Binding-site contacts:
Ligand atom N01 contacts residue TYR102 of chain 1.E at 3.0 Å (h-bond).
Ligand atom O08 contacts residue ASN19 of chain 1.E at 3.4 Å (h-bond).
Ligand atom C16 contacts residue LEU29 of chain 1.E at 3.6 Å (hydrophobic).
Ligand atom C22 contacts residue ILE51 of chain 1.E at 3.4 Å (hydrophobic).
Ligand atom N33 contacts residue VAL32 of chain 1.E at 3.5 Å.
Ligand atom C12 contacts residue ALA50 of chain 1.E at 3.4 Å (hydrophobic).
Ligand atom C27 contacts residue GLN30 of chain 1.E at 3.1 Å.
Ligand atom N36 contacts residue ALA8 of chain 1.E at 3.5 Å (h-bond).
Ligand atom N36 contacts residue MET6 of chain 1.E at 3.4 Å (h-bond).
Ligand atom N33 contacts residue GLU28 of chain 1.E at 3.0 Å (salt-bridge).
Ligand atom N01 contacts residue PHE96 of chain 1.E at 2.8 Å (h-bond).
Ligand atom C37 contacts residue ILE51 of chain 1.E at 3.6 Å (hydrophobic).
Ligand atom C34 contacts residue GLU28 of chain 1.E at 3.6 Å.
Ligand atom C02 contacts residue PHE96 of chain 1.E at 3.4 Å (hydrophobic).
Ligand atom C34 contacts residue VAL32 of chain 1.E at 3.4 Å (hydrophobic).
Ligand atom C34 contacts residue ALA8 of chain 1.E at 3.5 Å (hydrophobic).
Ligand atom N35 contacts residue ALA8 of chain 1.E at 3.6 Å.
Ligand atom N36 contacts residue VAL7 of chain 1.E at 3.4 Å.
Ligand atom C37 contacts residue PRO54 of chain 1.E at 3.5 Å (hydrophobic).
Ligand atom N35 contacts residue VAL32 of chain 1.E at 3.3 Å.
Ligand atom C10 contacts residue LEU21 of chain 1.E at 3.4 Å (hydrophobic).
Ligand atom C09 contacts residue ASN20 of chain 1.E at 3.5 Å.
Ligand atom N33 contacts residue ALA8 of chain 1.E at 3.4 Å.
Ligand atom O08 contacts residue LEU21 of chain 1.E at 3.6 Å.
Ligand atom C02 contacts residue MET6 of chain 1.E at 3.5 Å (hydrophobic).
Ligand atom C09 contacts residue ILE15 of chain 1.E at 3.4 Å (hydrophobic).
Ligand atom C23 contacts residue ARG53 of chain 1.E at 3.5 Å.
Ligand atom C13 contacts residue LEU21 of chain 1.E at 3.5 Å (hydrophobic).
Ligand atom O08 contacts residue ASN20 of chain 1.E at 3.5 Å.
Ligand atom C07 contacts residue LEU21 of chain 1.E at 3.5 Å (hydrophobic).
Ligand atom C03 contacts residue PHE96 of chain 1.E at 3.6 Å (hydrophobic).
Ligand atom N35 contacts residue MET6 of chain 1.E at 3.5 Å (h-bond).
Ligand atom C19 contacts residue LEU55 of chain 1.E at 3.5 Å (hydrophobic).
Ligand atom C09 contacts residue ASN19 of chain 1.E at 3.6 Å.
Ligand atom C26 contacts residue LEU29 of chain 1.E at 3.4 Å (hydrophobic).
Ligand atom N01 contacts residue MET6 of chain 1.E at 2.7 Å (h-bond).
Ligand atom N35 contacts residue GLU28 of chain 1.E at 2.6 Å (salt-bridge).
Ligand atom C12 contacts residue ASN20 of chain 1.E at 3.4 Å.
Ligand atom N35 contacts residue VAL7 of chain 1.E at 3.5 Å (h-bond).
Ligand atom C37 contacts residue ARG53 of chain 1.E at 3.3 Å.

Sequence of chain 1.E:
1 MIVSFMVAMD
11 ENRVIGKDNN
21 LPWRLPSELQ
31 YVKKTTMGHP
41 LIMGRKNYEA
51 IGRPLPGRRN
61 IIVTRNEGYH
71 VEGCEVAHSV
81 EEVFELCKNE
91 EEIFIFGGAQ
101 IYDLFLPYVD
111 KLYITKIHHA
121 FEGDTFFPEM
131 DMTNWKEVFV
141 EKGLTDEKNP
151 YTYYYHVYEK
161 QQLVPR

A small-molecule ligand and the protein it binds are described below.
Small molecule (SMILES): COc1cc(Cc2cnc(N)nc2N)cc(/C=C/C(=O)N2N=Cc3ccccc3[C@H]2C=C(C)C)c1OC